Sequence of chain 1.C:
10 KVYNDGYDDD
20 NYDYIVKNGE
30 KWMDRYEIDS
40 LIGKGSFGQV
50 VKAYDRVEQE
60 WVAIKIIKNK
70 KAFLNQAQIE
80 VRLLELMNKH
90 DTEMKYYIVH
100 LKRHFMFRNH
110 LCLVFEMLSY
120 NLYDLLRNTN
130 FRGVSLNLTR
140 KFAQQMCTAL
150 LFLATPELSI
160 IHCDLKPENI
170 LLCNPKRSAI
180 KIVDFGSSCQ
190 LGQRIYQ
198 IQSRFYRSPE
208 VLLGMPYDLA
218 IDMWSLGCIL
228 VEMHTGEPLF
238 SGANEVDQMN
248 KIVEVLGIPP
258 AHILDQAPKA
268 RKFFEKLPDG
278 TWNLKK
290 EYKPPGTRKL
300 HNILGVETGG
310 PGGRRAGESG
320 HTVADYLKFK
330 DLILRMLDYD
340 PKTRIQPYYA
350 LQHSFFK

A protein and the small-molecule ligand that binds it are described below.
Small molecule (SMILES): C#Cc1cc(/C=C2\SC(=S)NC2=O)ccc1OC

Binding-site contacts:
Ligand atom C07 contacts residue PHE114 of chain 1.C at 3.9 Å (hydrophobic).
Ligand atom C13 contacts residue ASP183 of chain 1.C at 3.4 Å.
Ligand atom C15 contacts residue LEU117 of chain 1.C at 4.0 Å (hydrophobic).
Ligand atom N12 contacts residue ASP183 of chain 1.C at 3.2 Å.
Ligand atom S11 contacts residue ASP183 of chain 1.C at 3.6 Å.
Ligand atom C01 contacts residue SER118 of chain 1.C at 3.3 Å.
Ligand atom C10 contacts residue ASP183 of chain 1.C at 3.9 Å.
Ligand atom N12 contacts residue GLU79 of chain 1.C at 4.0 Å.
Ligand atom C13 contacts residue PHE114 of chain 1.C at 3.8 Å (hydrophobic).
Ligand atom C15 contacts residue PHE114 of chain 1.C at 4.1 Å (hydrophobic).
Ligand atom O02 contacts residue LEU170 of chain 1.C at 4.2 Å.
Ligand atom C15 contacts residue ALA62 of chain 1.C at 3.8 Å (hydrophobic).
Ligand atom C16 contacts residue ALA62 of chain 1.C at 3.6 Å (hydrophobic).
Ligand atom C08 contacts residue VAL182 of chain 1.C at 4.0 Å (hydrophobic).
Ligand atom O14 contacts residue VAL98 of chain 1.C at 3.8 Å.
Ligand atom C07 contacts residue VAL182 of chain 1.C at 4.0 Å (hydrophobic).
Ligand atom C01 contacts residue LEU170 of chain 1.C at 3.6 Å (hydrophobic).
Ligand atom O02 contacts residue LEU117 of chain 1.C at 3.3 Å (h-bond).
Ligand atom C16 contacts residue LEU117 of chain 1.C at 3.7 Å (hydrophobic).
Ligand atom C15 contacts residue GLU115 of chain 1.C at 3.9 Å.
Ligand atom C01 contacts residue LEU117 of chain 1.C at 3.1 Å (hydrophobic).
Ligand atom S11 contacts residue LYS64 of chain 1.C at 3.4 Å (salt-bridge).
Ligand atom C17 contacts residue ILE41 of chain 1.C at 3.6 Å (hydrophobic).
Ligand atom C03 contacts residue LEU170 of chain 1.C at 3.8 Å (hydrophobic).
Ligand atom O14 contacts residue ASP183 of chain 1.C at 3.4 Å (salt-bridge).
Ligand atom C18 contacts residue ILE41 of chain 1.C at 3.5 Å (hydrophobic).
Ligand atom O14 contacts residue GLU79 of chain 1.C at 4.1 Å.
Ligand atom O02 contacts residue MET116 of chain 1.C at 3.6 Å (h-bond).
Ligand atom S11 contacts residue PHE46 of chain 1.C at 3.9 Å.
Ligand atom C08 contacts residue PHE114 of chain 1.C at 4.2 Å (hydrophobic).
Ligand atom C13 contacts residue VAL182 of chain 1.C at 4.1 Å (hydrophobic).
Ligand atom O02 contacts residue ILE41 of chain 1.C at 4.2 Å.
Ligand atom C03 contacts residue LEU117 of chain 1.C at 4.0 Å (hydrophobic).
Ligand atom C03 contacts residue ALA62 of chain 1.C at 3.8 Å (hydrophobic).
Ligand atom O14 contacts residue PHE114 of chain 1.C at 3.2 Å.
Ligand atom N12 contacts residue LYS64 of chain 1.C at 3.5 Å (salt-bridge).
Ligand atom C16 contacts residue GLU115 of chain 1.C at 3.6 Å.
Ligand atom C04 contacts residue LEU170 of chain 1.C at 3.9 Å (hydrophobic).
Ligand atom C10 contacts residue LYS64 of chain 1.C at 3.7 Å.
Ligand atom S09 contacts residue VAL49 of chain 1.C at 4.1 Å.